This small molecule binds to this protein.
Small molecule (SMILES): N[C@@H](Cc1c[nH]c2ccccc12)C(=O)O

Sequence of chain 1.A:
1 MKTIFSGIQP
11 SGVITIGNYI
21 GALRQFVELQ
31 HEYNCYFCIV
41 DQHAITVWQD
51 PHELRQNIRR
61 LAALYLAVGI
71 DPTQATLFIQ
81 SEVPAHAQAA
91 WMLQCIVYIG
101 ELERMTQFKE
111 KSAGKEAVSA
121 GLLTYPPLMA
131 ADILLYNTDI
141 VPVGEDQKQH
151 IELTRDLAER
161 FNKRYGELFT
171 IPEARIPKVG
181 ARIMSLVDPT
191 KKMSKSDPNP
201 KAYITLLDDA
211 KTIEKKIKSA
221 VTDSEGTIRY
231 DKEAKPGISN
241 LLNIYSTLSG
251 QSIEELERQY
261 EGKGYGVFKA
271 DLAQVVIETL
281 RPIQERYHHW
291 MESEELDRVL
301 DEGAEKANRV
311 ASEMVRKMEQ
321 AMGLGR

Binding-site contacts:
Ligand atom CD1 contacts residue HIS43 of chain 1.A at 3.3 Å.
Ligand atom CB contacts residue MET129 of chain 1.A at 3.5 Å (hydrophobic).
Ligand atom CE3 contacts residue GLN147 of chain 1.A at 4.3 Å.
Ligand atom O contacts residue GLN9 of chain 1.A at 3.7 Å.
Ligand atom CD1 contacts residue MET129 of chain 1.A at 4.0 Å (hydrophobic).
Ligand atom NE1 contacts residue ASP132 of chain 1.A at 3.1 Å (salt-bridge).
Ligand atom CZ2 contacts residue PHE5 of chain 1.A at 3.5 Å (hydrophobic).
Ligand atom CZ3 contacts residue VAL143 of chain 1.A at 3.7 Å (hydrophobic).
Ligand atom CA contacts residue MET129 of chain 1.A at 4.1 Å (hydrophobic).
Ligand atom CH2 contacts residue GLY7 of chain 1.A at 3.2 Å.
Ligand atom C contacts residue GLN147 of chain 1.A at 3.7 Å.
Ligand atom CE2 contacts residue ASP132 of chain 1.A at 4.3 Å.
Ligand atom CE2 contacts residue MET129 of chain 1.A at 4.3 Å (hydrophobic).
Ligand atom NE1 contacts residue VAL40 of chain 1.A at 3.5 Å.
Ligand atom CZ3 contacts residue VAL141 of chain 1.A at 3.8 Å (hydrophobic).
Ligand atom CD1 contacts residue ASP132 of chain 1.A at 3.5 Å.
Ligand atom OXT contacts residue GLN147 of chain 1.A at 3.6 Å.
Ligand atom CH2 contacts residue SER6 of chain 1.A at 4.0 Å.
Ligand atom CZ3 contacts residue GLY7 of chain 1.A at 3.9 Å.
Ligand atom CZ3 contacts residue MET129 of chain 1.A at 4.0 Å (hydrophobic).
Ligand atom CH2 contacts residue PHE5 of chain 1.A at 4.0 Å (hydrophobic).
Ligand atom CG contacts residue MET129 of chain 1.A at 3.4 Å (hydrophobic).
Ligand atom N contacts residue TYR125 of chain 1.A at 4.0 Å.
Ligand atom CD1 contacts residue VAL40 of chain 1.A at 3.8 Å (hydrophobic).
Ligand atom CD2 contacts residue GLY7 of chain 1.A at 4.3 Å.
Ligand atom CG contacts residue HIS43 of chain 1.A at 4.3 Å.
Ligand atom CE3 contacts residue VAL143 of chain 1.A at 4.3 Å (hydrophobic).
Ligand atom CZ2 contacts residue GLY7 of chain 1.A at 3.2 Å.
Ligand atom CZ2 contacts residue SER6 of chain 1.A at 4.1 Å.
Ligand atom CH2 contacts residue VAL141 of chain 1.A at 3.8 Å (hydrophobic).
Ligand atom CE2 contacts residue GLY7 of chain 1.A at 3.6 Å.
Ligand atom CZ2 contacts residue ILE133 of chain 1.A at 4.4 Å (hydrophobic).
Ligand atom NE1 contacts residue GLY7 of chain 1.A at 4.0 Å.
Ligand atom CB contacts residue GLN147 of chain 1.A at 4.3 Å.
Ligand atom NE1 contacts residue HIS43 of chain 1.A at 4.0 Å.
Ligand atom N contacts residue GLN147 of chain 1.A at 4.1 Å.
Ligand atom NE1 contacts residue MET129 of chain 1.A at 4.4 Å.
Ligand atom CA contacts residue GLN147 of chain 1.A at 3.4 Å.
Ligand atom CE3 contacts residue MET129 of chain 1.A at 3.5 Å (hydrophobic).
Ligand atom CD2 contacts residue MET129 of chain 1.A at 3.5 Å (hydrophobic).